Sequence of chain 55.B:
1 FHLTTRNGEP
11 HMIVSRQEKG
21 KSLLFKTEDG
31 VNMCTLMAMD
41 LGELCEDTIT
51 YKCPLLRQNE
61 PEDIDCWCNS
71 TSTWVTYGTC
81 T

Binding-site contacts:
Ligand atom O2 contacts residue HIS2 of chain 55.B at 3.4 Å (h-bond).
Ligand atom C3 contacts residue NAG1 of chain 55.N at 4.1 Å.
Ligand atom C1 contacts residue NAG1 of chain 55.N at 1.7 Å.
Ligand atom O2 contacts residue NAG1 of chain 55.N at 3.4 Å (h-bond).
Ligand atom O6 contacts residue NAG1 of chain 55.N at 4.5 Å.
Ligand atom O5 contacts residue NAG1 of chain 55.N at 2.5 Å (h-bond).
Ligand atom C5 contacts residue NAG1 of chain 55.N at 3.8 Å.
Ligand atom C2 contacts residue NAG1 of chain 55.N at 2.9 Å.
Ligand atom C4 contacts residue BMA1 of chain 55.P at 3.6 Å.
Ligand atom O3 contacts residue BMA1 of chain 55.P at 1.1 Å.
Ligand atom C2 contacts residue BMA1 of chain 55.P at 3.2 Å.
Ligand atom C2 contacts residue HIS2 of chain 55.B at 4.5 Å.
Ligand atom C3 contacts residue BMA1 of chain 55.P at 2.5 Å.
Ligand atom O4 contacts residue BMA1 of chain 55.P at 4.0 Å.
Ligand atom O2 contacts residue BMA1 of chain 55.P at 3.0 Å (h-bond).

The small molecule below binds the protein below.
Small molecule (SMILES): OC[C@H]1O[C@@H](O)[C@@H](O)[C@@H](O)[C@@H]1O